The small molecule below binds the protein below.
Small molecule (SMILES): COc1nc2cccnc2n1C1CC(Nc2nc3ccccc3s2)C1

Binding-site contacts:
Ligand atom C19 contacts residue 1IR1 of chain 1.J at 0.1 Å.
Ligand atom S25 contacts residue 1IR1 of chain 1.J at 0.1 Å (h-bond).
Ligand atom C17 contacts residue 1IR1 of chain 1.J at 0.1 Å.
Ligand atom C20 contacts residue 1IR1 of chain 1.J at 0.1 Å.
Ligand atom C21 contacts residue 1IR1 of chain 1.J at 0.1 Å.
Ligand atom C23 contacts residue MET262 of chain 1.B at 3.5 Å (hydrophobic).
Ligand atom N18 contacts residue 1IR1 of chain 1.J at 0.1 Å (h-bond).
Ligand atom C03 contacts residue PHE278 of chain 1.B at 3.6 Å (hydrophobic).
Ligand atom C12 contacts residue 1IR1 of chain 1.J at 1.0 Å.
Ligand atom C06 contacts residue 1IR1 of chain 1.J at 0.3 Å.
Ligand atom C13 contacts residue 1IR1 of chain 1.J at 0.2 Å.
Ligand atom C14 contacts residue TYR242 of chain 1.B at 3.3 Å (hydrophobic).
Ligand atom N09 contacts residue 1IR1 of chain 1.J at 0.4 Å (h-bond).
Ligand atom C05 contacts residue 1IR1 of chain 1.J at 0.1 Å.
Ligand atom C24 contacts residue 1IR1 of chain 1.J at 0.0 Å.
Ligand atom C15 contacts residue 1IR1 of chain 1.J at 0.3 Å.
Ligand atom C14 contacts residue GLN275 of chain 1.B at 3.4 Å.
Ligand atom C23 contacts residue 1IR1 of chain 1.J at 0.1 Å.
Ligand atom N16 contacts residue GLY274 of chain 1.B at 3.5 Å (h-bond).
Ligand atom N18 contacts residue TYR242 of chain 1.B at 2.8 Å (h-bond).
Ligand atom C22 contacts residue 1IR1 of chain 1.J at 0.1 Å.
Ligand atom C01 contacts residue 1IR1 of chain 1.J at 0.6 Å.
Ligand atom N04 contacts residue 1IR1 of chain 1.J at 0.3 Å (h-bond).
Ligand atom O02 contacts residue 1IR1 of chain 1.J at 0.6 Å (h-bond).
Ligand atom S25 contacts residue GLY274 of chain 1.B at 3.5 Å.
Ligand atom C08 contacts residue ILE241 of chain 1.B at 3.2 Å (hydrophobic).
Ligand atom C17 contacts residue GLY274 of chain 1.B at 3.5 Å.
Ligand atom C07 contacts residue 1IR1 of chain 1.J at 0.4 Å.
Ligand atom C07 contacts residue ILE241 of chain 1.B at 3.5 Å (hydrophobic).
Ligand atom C22 contacts residue PRO261 of chain 1.B at 3.4 Å (hydrophobic).
Ligand atom C10 contacts residue 1IR1 of chain 1.J at 0.3 Å.
Ligand atom N11 contacts residue 1IR1 of chain 1.J at 0.5 Å (h-bond).
Ligand atom C15 contacts residue GLN275 of chain 1.B at 3.5 Å.
Ligand atom C24 contacts residue GLY274 of chain 1.B at 3.5 Å.
Ligand atom C14 contacts residue 1IR1 of chain 1.J at 0.2 Å.
Ligand atom C03 contacts residue 1IR1 of chain 1.J at 0.4 Å.
Ligand atom O02 contacts residue MET262 of chain 1.B at 3.4 Å (h-bond).
Ligand atom N16 contacts residue 1IR1 of chain 1.J at 0.2 Å (h-bond).
Ligand atom C08 contacts residue 1IR1 of chain 1.J at 0.5 Å.
Ligand atom C22 contacts residue MET262 of chain 1.B at 3.5 Å (hydrophobic).

Sequence of chain 1.B:
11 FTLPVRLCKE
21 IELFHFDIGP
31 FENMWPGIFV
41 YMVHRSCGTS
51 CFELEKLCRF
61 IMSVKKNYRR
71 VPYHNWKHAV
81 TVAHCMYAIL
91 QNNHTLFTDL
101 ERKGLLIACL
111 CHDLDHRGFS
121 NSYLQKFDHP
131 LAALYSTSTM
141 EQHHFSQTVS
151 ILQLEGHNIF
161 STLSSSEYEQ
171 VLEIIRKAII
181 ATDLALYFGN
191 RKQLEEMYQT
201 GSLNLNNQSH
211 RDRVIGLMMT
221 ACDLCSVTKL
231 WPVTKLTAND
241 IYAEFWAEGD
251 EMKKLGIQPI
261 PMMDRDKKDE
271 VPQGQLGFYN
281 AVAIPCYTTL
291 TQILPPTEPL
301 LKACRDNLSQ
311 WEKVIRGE